Binding-site contacts:
Ligand atom C5 contacts residue ASN65 of chain 1.A at 3.6 Å.
Ligand atom C2 contacts residue ASN65 of chain 1.A at 2.6 Å.
Ligand atom C4 contacts residue ASN65 of chain 1.A at 4.2 Å.
Ligand atom O6 contacts residue ASN65 of chain 1.A at 4.4 Å.
Ligand atom C1 contacts residue ASN65 of chain 1.A at 1.4 Å.
Ligand atom C5 contacts residue VAL60 of chain 1.A at 4.1 Å (hydrophobic).
Ligand atom O5 contacts residue ALA61 of chain 1.A at 4.5 Å.
Ligand atom O5 contacts residue VAL60 of chain 1.A at 3.4 Å (h-bond).
Ligand atom C7 contacts residue ASN62 of chain 1.A at 4.3 Å.
Ligand atom N2 contacts residue ASN65 of chain 1.A at 3.2 Å (h-bond).
Ligand atom O6 contacts residue THR57 of chain 1.A at 4.4 Å.
Ligand atom C7 contacts residue ASN65 of chain 1.A at 4.2 Å.
Ligand atom C8 contacts residue ASN62 of chain 1.A at 4.1 Å.
Ligand atom C6 contacts residue THR57 of chain 1.A at 4.2 Å.
Ligand atom O5 contacts residue ASN65 of chain 1.A at 2.3 Å (h-bond).
Ligand atom O6 contacts residue ASP58 of chain 1.A at 3.5 Å (salt-bridge).
Ligand atom O6 contacts residue ALA61 of chain 1.A at 4.5 Å.
Ligand atom C3 contacts residue ASN65 of chain 1.A at 3.9 Å.
Ligand atom C1 contacts residue LYS68 of chain 1.A at 4.0 Å.
Ligand atom C6 contacts residue ASP58 of chain 1.A at 4.2 Å.
Ligand atom C6 contacts residue VAL60 of chain 1.A at 3.4 Å (hydrophobic).
Ligand atom O6 contacts residue VAL60 of chain 1.A at 2.3 Å (h-bond).

Sequence of chain 1.A:
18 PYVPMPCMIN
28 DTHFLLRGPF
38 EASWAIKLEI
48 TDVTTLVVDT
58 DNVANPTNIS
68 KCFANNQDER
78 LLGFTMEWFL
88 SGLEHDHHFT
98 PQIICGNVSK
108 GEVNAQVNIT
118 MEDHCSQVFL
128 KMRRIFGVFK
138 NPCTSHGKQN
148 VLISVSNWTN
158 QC

A protein and the small-molecule ligand that binds it are described below.
Small molecule (SMILES): CC(=O)N[C@H]1[C@H](O[C@H]2[C@H](O)[C@@H](NC(C)=O)CO[C@@H]2CO)O[C@H](CO)[C@@H](O)[C@@H]1O